A protein and the small-molecule ligand that binds it are described below.
Small molecule (SMILES): COc1ccc(C2=NN(C(C)C)C(=O)[C@@H]3CC=CC[C@H]23)cc1-c1ccc(C(=O)NCC(N)=O)cc1

Binding-site contacts:
Ligand atom O contacts residue GLN316 of chain 1.B at 3.1 Å (h-bond).
Ligand atom C12 contacts residue VAL282 of chain 1.B at 3.5 Å (hydrophobic).
Ligand atom C11 contacts residue GLN316 of chain 1.B at 4.0 Å.
Ligand atom C15 contacts residue TYR287 of chain 1.B at 3.5 Å (hydrophobic).
Ligand atom C contacts residue GLN316 of chain 1.B at 3.5 Å.
Ligand atom C12 contacts residue GLN316 of chain 1.B at 3.5 Å.
Ligand atom C contacts residue ASN267 of chain 1.B at 4.0 Å.
Ligand atom C5 contacts residue PHE286 of chain 1.B at 4.0 Å (hydrophobic).
Ligand atom C14 contacts residue MET303 of chain 1.B at 3.4 Å (hydrophobic).
Ligand atom C25 contacts residue ILE265 of chain 1.B at 3.9 Å (hydrophobic).
Ligand atom C9 contacts residue MET303 of chain 1.B at 4.0 Å (hydrophobic).
Ligand atom C2 contacts residue PHE319 of chain 1.B at 4.0 Å (hydrophobic).
Ligand atom C24 contacts residue ASP264 of chain 1.B at 3.6 Å.
Ligand atom O contacts residue VAL282 of chain 1.B at 3.7 Å.
Ligand atom C5 contacts residue PHE319 of chain 1.B at 3.9 Å (hydrophobic).
Ligand atom C1 contacts residue VAL282 of chain 1.B at 3.9 Å (hydrophobic).
Ligand atom C25 contacts residue MET227 of chain 1.B at 3.9 Å (hydrophobic).
Ligand atom C23 contacts residue ASP264 of chain 1.B at 4.0 Å.
Ligand atom O2 contacts residue MET310 of chain 1.B at 4.0 Å.
Ligand atom C20 contacts residue MET227 of chain 1.B at 3.8 Å (hydrophobic).
Ligand atom N1 contacts residue THR283 of chain 1.B at 2.9 Å (h-bond).
Ligand atom O1 contacts residue GLY315 of chain 1.B at 3.2 Å.
Ligand atom C3 contacts residue PHE319 of chain 1.B at 3.9 Å (hydrophobic).
Ligand atom O2 contacts residue TYR287 of chain 1.B at 3.5 Å (h-bond).
Ligand atom C24 contacts residue MET227 of chain 1.B at 3.9 Å (hydrophobic).
Ligand atom C15 contacts residue GLU311 of chain 1.B at 4.0 Å.
Ligand atom C contacts residue VAL282 of chain 1.B at 3.8 Å (hydrophobic).
Ligand atom O3 contacts residue MET227 of chain 1.B at 3.5 Å.
Ligand atom C6 contacts residue PHE319 of chain 1.B at 4.0 Å (hydrophobic).
Ligand atom N contacts residue MET303 of chain 1.B at 3.4 Å (h-bond).
Ligand atom N1 contacts residue LEU312 of chain 1.B at 3.8 Å.
Ligand atom C15 contacts residue THR283 of chain 1.B at 3.8 Å.
Ligand atom C4 contacts residue PHE319 of chain 1.B at 3.9 Å (hydrophobic).
Ligand atom N2 contacts residue PHE319 of chain 1.B at 3.9 Å.
Ligand atom C14 contacts residue THR283 of chain 1.B at 3.9 Å.
Ligand atom C11 contacts residue THR283 of chain 1.B at 3.5 Å.
Ligand atom O2 contacts residue GLU311 of chain 1.B at 3.1 Å (salt-bridge).
Ligand atom C22 contacts residue MET227 of chain 1.B at 3.8 Å (hydrophobic).
Ligand atom C8 contacts residue PHE319 of chain 1.B at 3.9 Å (hydrophobic).
Ligand atom C14 contacts residue TYR287 of chain 1.B at 3.5 Å (hydrophobic).

Sequence of chain 1.B:
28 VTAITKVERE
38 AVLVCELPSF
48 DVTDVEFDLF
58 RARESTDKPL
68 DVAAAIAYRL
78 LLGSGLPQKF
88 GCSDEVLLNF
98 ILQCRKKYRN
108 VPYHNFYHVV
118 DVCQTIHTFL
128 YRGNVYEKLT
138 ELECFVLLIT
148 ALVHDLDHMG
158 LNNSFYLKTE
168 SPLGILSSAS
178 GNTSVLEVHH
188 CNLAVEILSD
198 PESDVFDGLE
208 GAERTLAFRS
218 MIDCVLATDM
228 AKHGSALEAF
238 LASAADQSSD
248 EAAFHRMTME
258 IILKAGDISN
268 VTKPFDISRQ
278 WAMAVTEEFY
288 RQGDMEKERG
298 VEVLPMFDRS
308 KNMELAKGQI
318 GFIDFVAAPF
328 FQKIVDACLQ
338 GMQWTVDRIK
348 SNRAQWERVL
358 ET